Binding-site contacts:
Ligand atom CAE contacts residue LEU492 of chain 1.A at 4.3 Å (hydrophobic).
Ligand atom CAI contacts residue LEU495 of chain 1.A at 3.4 Å (hydrophobic).
Ligand atom CAN contacts residue PHE378 of chain 1.A at 4.2 Å (hydrophobic).
Ligand atom OAW contacts residue ILE367 of chain 1.A at 4.2 Å.
Ligand atom CAB contacts residue LEU377 of chain 1.A at 4.0 Å (hydrophobic).
Ligand atom CAZ contacts residue LEU495 of chain 1.A at 3.7 Å (hydrophobic).
Ligand atom CAM contacts residue PHE363 of chain 1.A at 3.8 Å (hydrophobic).
Ligand atom OAW contacts residue PHE366 of chain 1.A at 4.0 Å.
Ligand atom CAA contacts residue LEU381 of chain 1.A at 3.6 Å (hydrophobic).
Ligand atom CAA contacts residue PHE378 of chain 1.A at 3.6 Å (hydrophobic).
Ligand atom OAF contacts residue TRP321 of chain 1.A at 3.9 Å.
Ligand atom OAG contacts residue ASN499 of chain 1.A at 3.6 Å.
Ligand atom CAN contacts residue LEU374 of chain 1.A at 3.6 Å (hydrophobic).
Ligand atom CAQ contacts residue LEU525 of chain 1.D at 3.8 Å (hydrophobic).
Ligand atom CAL contacts residue PHE363 of chain 1.A at 3.7 Å (hydrophobic).
Ligand atom OAH contacts residue TRP321 of chain 1.A at 3.5 Å.
Ligand atom CAK contacts residue PHE496 of chain 1.A at 3.5 Å (hydrophobic).
Ligand atom CAX contacts residue ALA498 of chain 1.A at 4.0 Å (hydrophobic).
Ligand atom CAQ contacts residue PHE496 of chain 1.A at 4.0 Å (hydrophobic).
Ligand atom CAO contacts residue LEU492 of chain 1.A at 4.0 Å (hydrophobic).
Ligand atom CBE contacts residue PHE521 of chain 1.D at 3.9 Å (hydrophobic).
Ligand atom CBA contacts residue PHE378 of chain 1.A at 3.9 Å (hydrophobic).
Ligand atom CAO contacts residue LEU525 of chain 1.D at 3.8 Å (hydrophobic).
Ligand atom CAJ contacts residue LEU528 of chain 1.D at 3.9 Å (hydrophobic).
Ligand atom CAD contacts residue LEU495 of chain 1.A at 3.8 Å (hydrophobic).
Ligand atom OAG contacts residue ALA498 of chain 1.A at 3.6 Å.
Ligand atom OAH contacts residue TYR315 of chain 1.A at 2.7 Å (h-bond).
Ligand atom OAF contacts residue ALA498 of chain 1.A at 4.2 Å.
Ligand atom CAX contacts residue TRP321 of chain 1.A at 3.9 Å (hydrophobic).
Ligand atom CAP contacts residue LEU525 of chain 1.D at 3.6 Å (hydrophobic).
Ligand atom CAV contacts residue PHE366 of chain 1.A at 4.2 Å (hydrophobic).
Ligand atom CAL contacts residue ALA498 of chain 1.A at 4.0 Å (hydrophobic).
Ligand atom CAT contacts residue ILE367 of chain 1.A at 4.0 Å (hydrophobic).
Ligand atom CAX contacts residue TYR315 of chain 1.A at 3.9 Å (hydrophobic).
Ligand atom CBG contacts residue PHE521 of chain 1.D at 4.0 Å (hydrophobic).
Ligand atom CAQ contacts residue PHE521 of chain 1.D at 3.6 Å (hydrophobic).
Ligand atom CAE contacts residue LEU374 of chain 1.A at 3.7 Å (hydrophobic).
Ligand atom CAV contacts residue LEU495 of chain 1.A at 3.5 Å (hydrophobic).
Ligand atom CAP contacts residue PHE521 of chain 1.D at 3.7 Å (hydrophobic).
Ligand atom CAI contacts residue PHE496 of chain 1.A at 3.9 Å (hydrophobic).

Sequence of chain 1.D:
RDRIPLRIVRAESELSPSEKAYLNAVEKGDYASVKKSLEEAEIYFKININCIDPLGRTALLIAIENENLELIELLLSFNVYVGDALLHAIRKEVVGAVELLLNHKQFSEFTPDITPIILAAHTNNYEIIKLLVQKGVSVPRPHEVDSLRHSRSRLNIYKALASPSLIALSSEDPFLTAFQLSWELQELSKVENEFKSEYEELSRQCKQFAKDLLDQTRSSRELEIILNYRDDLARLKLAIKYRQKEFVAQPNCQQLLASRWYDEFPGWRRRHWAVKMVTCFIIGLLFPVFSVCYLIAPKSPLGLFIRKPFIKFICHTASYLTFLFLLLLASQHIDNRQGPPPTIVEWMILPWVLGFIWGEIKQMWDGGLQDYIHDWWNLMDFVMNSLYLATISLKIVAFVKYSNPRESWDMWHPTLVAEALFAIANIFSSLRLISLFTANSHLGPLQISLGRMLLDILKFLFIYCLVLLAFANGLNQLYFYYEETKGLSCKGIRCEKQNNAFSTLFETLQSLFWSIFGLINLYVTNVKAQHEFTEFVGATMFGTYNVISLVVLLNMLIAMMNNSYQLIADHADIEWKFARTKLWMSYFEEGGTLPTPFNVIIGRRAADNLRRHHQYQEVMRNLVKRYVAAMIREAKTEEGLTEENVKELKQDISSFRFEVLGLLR

A small-molecule ligand and the protein it binds are described below.
Small molecule (SMILES): CC(C)CCC[C@@H](C)[C@H]1CC[C@H]2[C@@H]3CC=C4C[C@@H](OC(=O)CCC(=O)O)CC[C@]4(C)[C@H]3CC[C@]12C

Sequence of chain 1.A:
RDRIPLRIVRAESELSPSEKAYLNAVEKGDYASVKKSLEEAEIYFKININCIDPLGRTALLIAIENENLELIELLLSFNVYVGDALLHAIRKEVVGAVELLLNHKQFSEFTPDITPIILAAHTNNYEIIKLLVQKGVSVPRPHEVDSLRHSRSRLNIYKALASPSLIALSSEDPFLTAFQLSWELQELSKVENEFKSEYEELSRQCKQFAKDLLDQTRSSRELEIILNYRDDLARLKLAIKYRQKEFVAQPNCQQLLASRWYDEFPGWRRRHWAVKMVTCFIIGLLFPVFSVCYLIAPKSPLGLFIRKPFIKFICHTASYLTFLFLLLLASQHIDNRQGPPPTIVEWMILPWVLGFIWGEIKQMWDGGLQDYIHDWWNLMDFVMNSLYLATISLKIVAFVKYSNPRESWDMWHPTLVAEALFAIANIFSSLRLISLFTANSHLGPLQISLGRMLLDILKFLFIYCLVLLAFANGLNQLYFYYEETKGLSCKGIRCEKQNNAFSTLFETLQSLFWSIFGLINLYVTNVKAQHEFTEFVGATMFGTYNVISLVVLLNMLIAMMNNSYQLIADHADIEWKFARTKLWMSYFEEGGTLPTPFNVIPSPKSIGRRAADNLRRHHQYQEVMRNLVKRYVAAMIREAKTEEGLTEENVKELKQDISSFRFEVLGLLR